This small molecule binds to this protein.
Small molecule (SMILES): Nc1nc2nccnc2c(=O)[nH]1

Sequence of chain 4.A:
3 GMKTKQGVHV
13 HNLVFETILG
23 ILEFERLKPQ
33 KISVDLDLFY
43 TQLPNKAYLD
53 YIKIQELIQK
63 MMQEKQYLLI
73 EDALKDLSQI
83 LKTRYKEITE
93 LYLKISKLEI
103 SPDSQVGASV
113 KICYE

Binding-site contacts:
Ligand atom N6 contacts residue VAL10 of chain 4.A at 3.9 Å.
Ligand atom C5 contacts residue ILE23 of chain 2.A at 3.8 Å (hydrophobic).
Ligand atom C4 contacts residue TYR53 of chain 4.A at 3.6 Å (hydrophobic).
Ligand atom N1 contacts residue LEU51 of chain 4.A at 3.6 Å (h-bond).
Ligand atom C6 contacts residue TYR53 of chain 4.A at 3.5 Å (hydrophobic).
Ligand atom C4 contacts residue LEU71 of chain 2.A at 3.6 Å (hydrophobic).
Ligand atom O4 contacts residue ILE72 of chain 2.A at 2.9 Å (h-bond).
Ligand atom N1 contacts residue ASP52 of chain 4.A at 3.5 Å.
Ligand atom N2 contacts residue GLU73 of chain 2.A at 2.9 Å (salt-bridge).
Ligand atom N2 contacts residue LEU71 of chain 2.A at 4.0 Å.
Ligand atom N1 contacts residue TYR53 of chain 4.A at 3.2 Å.
Ligand atom C3 contacts residue TYR50 of chain 4.A at 3.6 Å (hydrophobic).
Ligand atom C4 contacts residue ILE72 of chain 2.A at 4.0 Å (hydrophobic).
Ligand atom N6 contacts residue GLU73 of chain 2.A at 2.7 Å (salt-bridge).
Ligand atom C5 contacts residue TYR53 of chain 4.A at 3.2 Å (hydrophobic).
Ligand atom C2 contacts residue TYR50 of chain 4.A at 3.7 Å (hydrophobic).
Ligand atom C2 contacts residue ASP52 of chain 4.A at 3.8 Å.
Ligand atom N3 contacts residue ASP52 of chain 4.A at 2.7 Å (salt-bridge).
Ligand atom N4 contacts residue LYS99 of chain 2.A at 3.7 Å.
Ligand atom N6 contacts residue LEU51 of chain 4.A at 2.9 Å (h-bond).
Ligand atom O4 contacts residue LEU71 of chain 2.A at 3.5 Å.
Ligand atom N3 contacts residue TYR50 of chain 4.A at 3.7 Å.
Ligand atom N6 contacts residue TYR53 of chain 4.A at 4.1 Å.
Ligand atom O4 contacts residue LYS99 of chain 2.A at 4.1 Å.
Ligand atom C3 contacts residue GLU73 of chain 2.A at 3.6 Å.
Ligand atom C3 contacts residue LEU51 of chain 4.A at 3.7 Å (hydrophobic).
Ligand atom C2 contacts residue TYR53 of chain 4.A at 3.1 Å (hydrophobic).
Ligand atom N6 contacts residue TYR50 of chain 4.A at 4.0 Å.
Ligand atom N4 contacts residue ILE23 of chain 2.A at 3.8 Å.
Ligand atom C4 contacts residue GLU73 of chain 2.A at 3.7 Å.
Ligand atom N3 contacts residue TYR53 of chain 4.A at 3.5 Å.
Ligand atom N4 contacts residue TYR53 of chain 4.A at 3.3 Å (h-bond).
Ligand atom C6 contacts residue ILE54 of chain 4.A at 4.0 Å (hydrophobic).
Ligand atom N1 contacts residue TYR50 of chain 4.A at 3.4 Å.
Ligand atom C1 contacts residue TYR53 of chain 4.A at 3.2 Å (hydrophobic).
Ligand atom O4 contacts residue GLU73 of chain 2.A at 3.8 Å.
Ligand atom C6 contacts residue ASP52 of chain 4.A at 3.2 Å.
Ligand atom N2 contacts residue TYR53 of chain 4.A at 3.8 Å.
Ligand atom C3 contacts residue TYR53 of chain 4.A at 3.5 Å (hydrophobic).
Ligand atom C1 contacts residue LEU71 of chain 2.A at 4.1 Å (hydrophobic).

Sequence of chain 2.A:
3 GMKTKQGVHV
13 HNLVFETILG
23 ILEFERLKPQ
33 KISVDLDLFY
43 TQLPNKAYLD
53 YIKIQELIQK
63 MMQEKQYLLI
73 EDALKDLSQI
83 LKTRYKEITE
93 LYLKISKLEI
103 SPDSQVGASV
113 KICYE